Binding-site contacts:
Ligand atom N2 contacts residue ASP204 of chain 1.B at 2.7 Å (salt-bridge).
Ligand atom C8 contacts residue PHE245 of chain 1.B at 3.9 Å (hydrophobic).
Ligand atom O5 contacts residue TYR171 of chain 1.B at 4.0 Å.
Ligand atom C8 contacts residue ASP204 of chain 1.B at 3.5 Å.
Ligand atom O3 contacts residue GLY200 of chain 1.B at 3.5 Å.
Ligand atom O3 contacts residue ASP204 of chain 1.B at 4.0 Å.
Ligand atom C7 contacts residue ASP204 of chain 1.B at 3.7 Å.
Ligand atom C5 contacts residue TYR171 of chain 1.B at 3.7 Å (hydrophobic).
Ligand atom O3 contacts residue ASP203 of chain 1.B at 2.6 Å (salt-bridge).
Ligand atom C3 contacts residue TYR171 of chain 1.B at 3.8 Å (hydrophobic).
Ligand atom C8 contacts residue ARG244 of chain 1.B at 3.9 Å.
Ligand atom O2 contacts residue TYR171 of chain 1.B at 3.7 Å.
Ligand atom O7 contacts residue TRP199 of chain 1.B at 3.8 Å.
Ligand atom C7 contacts residue ARG244 of chain 1.B at 3.7 Å.
Ligand atom O7 contacts residue ARG244 of chain 1.B at 2.8 Å (salt-bridge).
Ligand atom C3 contacts residue ASP204 of chain 1.B at 3.8 Å.
Ligand atom O6 contacts residue TRP199 of chain 1.B at 3.8 Å.
Ligand atom C7 contacts residue ASP204 of chain 1.B at 3.5 Å.
Ligand atom C8 contacts residue GLY201 of chain 1.B at 3.7 Å.
Ligand atom C3 contacts residue ASP203 of chain 1.B at 3.4 Å.
Ligand atom C6 contacts residue TYR174 of chain 1.B at 3.9 Å (hydrophobic).
Ligand atom C1 contacts residue TYR171 of chain 1.B at 3.6 Å (hydrophobic).
Ligand atom O5 contacts residue TYR171 of chain 1.B at 3.4 Å.
Ligand atom O3 contacts residue GLY201 of chain 1.B at 2.8 Å (h-bond).
Ligand atom C8 contacts residue ILE248 of chain 1.B at 3.9 Å (hydrophobic).
Ligand atom C2 contacts residue TYR171 of chain 1.B at 4.0 Å (hydrophobic).
Ligand atom C6 contacts residue PHE165 of chain 1.B at 3.6 Å (hydrophobic).
Ligand atom C4 contacts residue ASP203 of chain 1.B at 3.7 Å.
Ligand atom C1 contacts residue TYR171 of chain 1.B at 3.7 Å (hydrophobic).
Ligand atom O4 contacts residue GOL1 of chain 1.X at 3.8 Å.
Ligand atom C2 contacts residue TRP199 of chain 1.B at 4.0 Å (hydrophobic).
Ligand atom O4 contacts residue TYR174 of chain 1.B at 3.5 Å.
Ligand atom C3 contacts residue GLY201 of chain 1.B at 3.9 Å.
Ligand atom O4 contacts residue ASP203 of chain 1.B at 2.7 Å (salt-bridge).
Ligand atom O6 contacts residue PHE165 of chain 1.B at 3.6 Å.
Ligand atom O7 contacts residue GLY201 of chain 1.B at 4.0 Å.
Ligand atom N2 contacts residue GLY201 of chain 1.B at 3.5 Å (h-bond).
Ligand atom C7 contacts residue GLY201 of chain 1.B at 3.5 Å.
Ligand atom C2 contacts residue ASP204 of chain 1.B at 3.7 Å.
Ligand atom C4 contacts residue TRP199 of chain 1.B at 4.0 Å (hydrophobic).

A protein and the small-molecule ligand that binds it are described below.
Small molecule (SMILES): CO[C@H]1O[C@H](CO[C@@H]2O[C@H](CO)[C@@H](O)[C@H](O)[C@H]2NC(C)=O)[C@@H](O)[C@H](O)[C@@H]1O

Sequence of chain 1.B:
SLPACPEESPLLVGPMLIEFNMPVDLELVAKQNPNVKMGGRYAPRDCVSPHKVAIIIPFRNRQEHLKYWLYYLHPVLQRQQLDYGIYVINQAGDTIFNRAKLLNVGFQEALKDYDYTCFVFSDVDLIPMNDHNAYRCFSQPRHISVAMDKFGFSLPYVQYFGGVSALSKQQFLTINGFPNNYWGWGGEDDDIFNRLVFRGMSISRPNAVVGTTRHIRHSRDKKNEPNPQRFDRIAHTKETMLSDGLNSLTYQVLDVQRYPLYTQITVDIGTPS